Sequence of chain 1.A:
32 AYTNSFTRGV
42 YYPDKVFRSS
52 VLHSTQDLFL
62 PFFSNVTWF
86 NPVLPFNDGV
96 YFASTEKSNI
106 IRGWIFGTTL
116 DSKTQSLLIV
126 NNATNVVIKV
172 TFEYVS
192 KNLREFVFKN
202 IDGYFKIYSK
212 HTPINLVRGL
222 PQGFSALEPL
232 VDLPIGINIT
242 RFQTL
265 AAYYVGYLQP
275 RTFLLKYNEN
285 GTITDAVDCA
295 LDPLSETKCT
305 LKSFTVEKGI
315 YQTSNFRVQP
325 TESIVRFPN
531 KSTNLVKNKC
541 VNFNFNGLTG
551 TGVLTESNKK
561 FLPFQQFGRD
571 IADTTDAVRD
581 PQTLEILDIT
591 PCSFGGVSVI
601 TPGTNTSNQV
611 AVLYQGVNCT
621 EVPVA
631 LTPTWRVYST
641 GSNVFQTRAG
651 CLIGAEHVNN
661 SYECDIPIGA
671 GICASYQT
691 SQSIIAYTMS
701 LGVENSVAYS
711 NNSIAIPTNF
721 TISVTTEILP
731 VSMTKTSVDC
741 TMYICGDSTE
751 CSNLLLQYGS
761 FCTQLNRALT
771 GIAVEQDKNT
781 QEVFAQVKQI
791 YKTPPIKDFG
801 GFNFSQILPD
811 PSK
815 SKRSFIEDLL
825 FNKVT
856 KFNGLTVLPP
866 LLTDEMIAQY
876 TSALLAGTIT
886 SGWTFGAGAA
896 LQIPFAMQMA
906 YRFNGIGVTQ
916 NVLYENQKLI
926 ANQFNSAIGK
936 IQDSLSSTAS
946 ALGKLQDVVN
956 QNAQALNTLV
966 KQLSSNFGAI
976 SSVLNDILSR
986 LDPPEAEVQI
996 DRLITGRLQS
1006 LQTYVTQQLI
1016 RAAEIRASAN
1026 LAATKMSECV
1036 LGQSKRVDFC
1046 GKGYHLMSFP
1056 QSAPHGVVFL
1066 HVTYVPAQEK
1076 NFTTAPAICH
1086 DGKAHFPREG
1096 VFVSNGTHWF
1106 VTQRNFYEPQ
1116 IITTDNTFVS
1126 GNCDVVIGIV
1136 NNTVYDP

Sequence of chain 1.C:
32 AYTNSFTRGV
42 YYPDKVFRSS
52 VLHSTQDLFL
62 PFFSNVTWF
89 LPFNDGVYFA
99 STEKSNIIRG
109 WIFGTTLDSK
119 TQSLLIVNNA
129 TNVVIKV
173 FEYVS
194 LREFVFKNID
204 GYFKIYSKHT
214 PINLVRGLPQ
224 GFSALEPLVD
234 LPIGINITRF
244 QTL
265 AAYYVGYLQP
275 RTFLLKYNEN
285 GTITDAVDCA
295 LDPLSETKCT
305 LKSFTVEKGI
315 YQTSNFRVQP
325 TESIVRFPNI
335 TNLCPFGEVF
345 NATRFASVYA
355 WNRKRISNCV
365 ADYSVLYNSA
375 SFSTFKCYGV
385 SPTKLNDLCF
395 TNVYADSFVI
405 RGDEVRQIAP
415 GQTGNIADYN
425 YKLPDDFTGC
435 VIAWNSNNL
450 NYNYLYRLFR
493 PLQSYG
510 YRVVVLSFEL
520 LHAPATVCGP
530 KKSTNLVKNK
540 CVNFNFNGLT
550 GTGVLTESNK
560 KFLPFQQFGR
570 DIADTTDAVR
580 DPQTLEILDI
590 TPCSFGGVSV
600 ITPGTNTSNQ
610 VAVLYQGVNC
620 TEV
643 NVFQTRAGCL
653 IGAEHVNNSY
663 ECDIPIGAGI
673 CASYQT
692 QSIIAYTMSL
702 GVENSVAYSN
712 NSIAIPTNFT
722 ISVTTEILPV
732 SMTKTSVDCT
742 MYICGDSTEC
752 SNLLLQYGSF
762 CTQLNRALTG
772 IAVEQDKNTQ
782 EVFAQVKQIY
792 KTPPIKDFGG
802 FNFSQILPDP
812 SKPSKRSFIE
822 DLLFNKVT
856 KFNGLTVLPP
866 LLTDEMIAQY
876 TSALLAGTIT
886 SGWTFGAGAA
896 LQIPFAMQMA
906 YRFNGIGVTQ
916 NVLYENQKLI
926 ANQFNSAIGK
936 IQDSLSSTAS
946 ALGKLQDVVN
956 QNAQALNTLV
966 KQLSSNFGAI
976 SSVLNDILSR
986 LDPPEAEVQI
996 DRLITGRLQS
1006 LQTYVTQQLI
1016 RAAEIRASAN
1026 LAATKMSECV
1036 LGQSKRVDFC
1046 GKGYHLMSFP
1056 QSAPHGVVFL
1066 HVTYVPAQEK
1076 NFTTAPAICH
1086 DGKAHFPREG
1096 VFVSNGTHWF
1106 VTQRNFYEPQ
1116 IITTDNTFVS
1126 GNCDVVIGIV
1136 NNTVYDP

Binding-site contacts:
Ligand atom O6 contacts residue ASN282 of chain 1.A at 3.0 Å (h-bond).
Ligand atom C7 contacts residue LYS560 of chain 1.C at 3.4 Å.
Ligand atom O5 contacts residue ASN282 of chain 1.A at 3.4 Å (h-bond).
Ligand atom O7 contacts residue LYS560 of chain 1.C at 2.9 Å (salt-bridge).
Ligand atom C1 contacts residue LYS560 of chain 1.C at 4.4 Å.
Ligand atom C6 contacts residue ASN282 of chain 1.A at 3.3 Å.
Ligand atom O5 contacts residue ASN284 of chain 1.A at 2.4 Å (h-bond).
Ligand atom C4 contacts residue ASN284 of chain 1.A at 4.2 Å.
Ligand atom N2 contacts residue LYS560 of chain 1.C at 4.3 Å.
Ligand atom O7 contacts residue ASN284 of chain 1.A at 3.7 Å.
Ligand atom N2 contacts residue ASN284 of chain 1.A at 2.9 Å (h-bond).
Ligand atom C8 contacts residue LYS560 of chain 1.C at 3.7 Å.
Ligand atom C5 contacts residue ASN282 of chain 1.A at 4.0 Å.
Ligand atom C3 contacts residue ASN284 of chain 1.A at 3.8 Å.
Ligand atom O6 contacts residue ASN284 of chain 1.A at 4.3 Å.
Ligand atom C1 contacts residue ASN284 of chain 1.A at 1.4 Å.
Ligand atom C5 contacts residue ASN284 of chain 1.A at 3.7 Å.
Ligand atom C6 contacts residue ASN284 of chain 1.A at 4.3 Å.
Ligand atom C2 contacts residue ASN284 of chain 1.A at 2.5 Å.
Ligand atom C7 contacts residue ASN284 of chain 1.A at 3.5 Å.

This protein binds this small molecule.
Small molecule (SMILES): CC(=O)N[C@@H]1[C@@H](O)[C@H](O)[C@@H](CO)O[C@H]1O